Sequence of chain 1.C:
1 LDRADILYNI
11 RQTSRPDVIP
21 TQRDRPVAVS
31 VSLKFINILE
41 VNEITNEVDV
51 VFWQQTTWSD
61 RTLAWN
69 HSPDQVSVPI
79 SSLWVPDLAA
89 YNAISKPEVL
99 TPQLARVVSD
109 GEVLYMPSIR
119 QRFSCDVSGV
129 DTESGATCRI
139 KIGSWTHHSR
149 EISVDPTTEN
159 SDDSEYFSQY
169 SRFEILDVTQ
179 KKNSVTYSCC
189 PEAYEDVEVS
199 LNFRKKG

A protein and the small-molecule ligand that binds it are described below.
Small molecule (SMILES): CC[C@H](C)[C@@H]1NC(=O)[C@H](CC(N)=O)NC(=O)[C@@H]2CCCN2C(=O)[C@H](CC(N)=O)NC(=O)[C@H](CC(N)=O)NC(=O)[C@H](C(C)C)NC(=O)[C@H](CCCN=C(N)N)NC(=O)[C@@H]2CSSC[C@H](NC(=O)CNC(=O)[C@@H](N)CO)C(=O)N[C@@H](CSSC[C@@H](C(N)=O)NC1=O)C(=O)N[C@@H](CO)C(=O)N[C@@H](CC(N)=O)C(=O)N1CCC[C@H]1C(=O)N[C@@H](C)C(=O)N2

Binding-site contacts:
Ligand atom O contacts residue TYR164 of chain 1.A at 3.4 Å.
Ligand atom OG contacts residue CYS187 of chain 1.C at 3.7 Å.
Ligand atom CA contacts residue GLN73 of chain 1.A at 3.3 Å.
Ligand atom N contacts residue TYR192 of chain 1.C at 3.5 Å.
Ligand atom CG contacts residue GLN73 of chain 1.A at 3.7 Å.
Ligand atom CB contacts residue SER142 of chain 1.C at 3.6 Å.
Ligand atom CA contacts residue TRP143 of chain 1.C at 3.3 Å (hydrophobic).
Ligand atom CA contacts residue TYR192 of chain 1.C at 3.5 Å (hydrophobic).
Ligand atom CB contacts residue TYR192 of chain 1.C at 3.6 Å (hydrophobic).
Ligand atom CZ contacts residue TYR164 of chain 1.A at 3.7 Å (hydrophobic).
Ligand atom ND2 contacts residue ARG104 of chain 1.A at 3.6 Å.
Ligand atom OD1 contacts residue HIS146 of chain 1.C at 3.2 Å.
Ligand atom CB contacts residue MET114 of chain 1.A at 3.6 Å (hydrophobic).
Ligand atom OD1 contacts residue CYS188 of chain 1.C at 3.5 Å (h-bond).
Ligand atom ND2 contacts residue THR144 of chain 1.C at 2.8 Å (h-bond).
Ligand atom O contacts residue TRP53 of chain 1.A at 3.6 Å.
Ligand atom CG contacts residue ARG104 of chain 1.A at 3.7 Å.
Ligand atom CG contacts residue TYR89 of chain 1.C at 3.5 Å (hydrophobic).
Ligand atom NH2 contacts residue LYS34 of chain 1.A at 3.6 Å.
Ligand atom N contacts residue TRP143 of chain 1.C at 3.3 Å (h-bond).
Ligand atom C contacts residue TYR185 of chain 1.C at 3.3 Å (hydrophobic).
Ligand atom OD1 contacts residue GLN73 of chain 1.A at 3.3 Å (h-bond).
Ligand atom CB contacts residue TRP143 of chain 1.C at 3.7 Å (hydrophobic).
Ligand atom CA contacts residue TYR185 of chain 1.C at 3.6 Å (hydrophobic).
Ligand atom O contacts residue ARG104 of chain 1.A at 3.6 Å.
Ligand atom OD1 contacts residue ARG104 of chain 1.A at 3.1 Å (salt-bridge).
Ligand atom CG contacts residue TRP143 of chain 1.C at 3.5 Å (hydrophobic).
Ligand atom CB contacts residue TYR192 of chain 1.C at 3.5 Å (hydrophobic).
Ligand atom SG contacts residue TYR192 of chain 1.C at 3.4 Å.
Ligand atom CG contacts residue TRP53 of chain 1.A at 3.5 Å (hydrophobic).
Ligand atom NH1 contacts residue TYR164 of chain 1.A at 2.9 Å (h-bond).
Ligand atom O contacts residue TYR185 of chain 1.C at 3.4 Å.
Ligand atom O contacts residue GLN73 of chain 1.A at 2.8 Å (h-bond).
Ligand atom CB contacts residue HIS145 of chain 1.C at 3.6 Å.
Ligand atom ND2 contacts residue CYS188 of chain 1.C at 3.5 Å (h-bond).
Ligand atom CG contacts residue CYS188 of chain 1.C at 3.5 Å (hydrophobic).
Ligand atom N contacts residue TYR185 of chain 1.C at 3.5 Å.
Ligand atom ND2 contacts residue TYR192 of chain 1.C at 3.5 Å (h-bond).
Ligand atom NE contacts residue GLN55 of chain 1.A at 3.4 Å (h-bond).
Ligand atom ND2 contacts residue GLU190 of chain 1.C at 3.4 Å (salt-bridge).

Sequence of chain 1.A:
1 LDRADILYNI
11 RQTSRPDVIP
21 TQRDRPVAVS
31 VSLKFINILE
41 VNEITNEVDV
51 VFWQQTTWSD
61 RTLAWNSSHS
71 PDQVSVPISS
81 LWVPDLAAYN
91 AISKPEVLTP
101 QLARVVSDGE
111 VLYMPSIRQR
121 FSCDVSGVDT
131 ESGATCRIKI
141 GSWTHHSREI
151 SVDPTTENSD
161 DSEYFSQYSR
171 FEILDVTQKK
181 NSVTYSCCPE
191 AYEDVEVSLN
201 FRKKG